A protein and the small-molecule ligand that binds it are described below.
Small molecule (SMILES): CC(=O)N[C@H]1[C@H]([C@H](O)[C@H](O)CO)O[C@@](O[C@H]2[C@@H](O)[C@@H](CO)O[C@@H](O[C@H]3[C@H](O)[C@@H](O)[C@H](O)O[C@@H]3CO)[C@@H]2O)(C(=O)O)C[C@@H]1O

Sequence of chain 42.A:
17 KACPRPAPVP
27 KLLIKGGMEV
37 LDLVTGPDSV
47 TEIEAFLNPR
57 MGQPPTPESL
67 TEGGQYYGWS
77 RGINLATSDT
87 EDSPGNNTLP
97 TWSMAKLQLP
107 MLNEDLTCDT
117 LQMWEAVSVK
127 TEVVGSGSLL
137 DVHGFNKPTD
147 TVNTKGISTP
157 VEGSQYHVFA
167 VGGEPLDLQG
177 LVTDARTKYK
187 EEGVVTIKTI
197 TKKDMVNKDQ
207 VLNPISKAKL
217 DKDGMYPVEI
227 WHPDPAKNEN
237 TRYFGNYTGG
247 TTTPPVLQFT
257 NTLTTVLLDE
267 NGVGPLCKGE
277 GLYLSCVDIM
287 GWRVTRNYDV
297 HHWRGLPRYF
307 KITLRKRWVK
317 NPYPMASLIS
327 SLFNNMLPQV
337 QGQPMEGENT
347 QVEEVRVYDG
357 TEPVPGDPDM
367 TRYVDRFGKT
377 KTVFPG

Sequence of chain 42.B:
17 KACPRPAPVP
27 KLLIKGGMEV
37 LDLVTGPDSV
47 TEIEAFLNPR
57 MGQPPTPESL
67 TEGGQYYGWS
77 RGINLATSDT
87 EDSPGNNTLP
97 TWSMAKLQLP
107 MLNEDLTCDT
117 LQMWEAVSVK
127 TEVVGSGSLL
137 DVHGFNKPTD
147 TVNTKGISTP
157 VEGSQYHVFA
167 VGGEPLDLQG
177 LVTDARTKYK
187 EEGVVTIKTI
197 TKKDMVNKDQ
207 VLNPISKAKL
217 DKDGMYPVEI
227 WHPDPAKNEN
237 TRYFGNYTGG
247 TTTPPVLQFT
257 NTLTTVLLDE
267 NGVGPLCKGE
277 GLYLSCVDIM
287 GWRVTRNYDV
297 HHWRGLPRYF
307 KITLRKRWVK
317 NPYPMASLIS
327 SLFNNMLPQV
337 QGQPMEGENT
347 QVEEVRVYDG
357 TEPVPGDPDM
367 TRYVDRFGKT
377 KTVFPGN

Binding-site contacts:
Ligand atom O4 contacts residue TYR72 of chain 42.A at 4.2 Å.
Ligand atom O4 contacts residue GLY78 of chain 42.A at 3.3 Å.
Ligand atom C6 contacts residue THR94 of chain 42.A at 3.9 Å.
Ligand atom O4 contacts residue HIS298 of chain 42.A at 2.7 Å (h-bond).
Ligand atom O1B contacts residue TYR72 of chain 42.A at 4.1 Å.
Ligand atom C11 contacts residue ASP85 of chain 42.B at 3.5 Å.
Ligand atom C5 contacts residue ASN93 of chain 42.A at 3.6 Å.
Ligand atom O1A contacts residue ARG77 of chain 42.A at 3.1 Å.
Ligand atom C3 contacts residue VAL296 of chain 42.A at 3.4 Å (hydrophobic).
Ligand atom O4 contacts residue ILE79 of chain 42.A at 3.7 Å.
Ligand atom C2 contacts residue GLY78 of chain 42.A at 4.1 Å.
Ligand atom C4 contacts residue VAL296 of chain 42.A at 4.2 Å (hydrophobic).
Ligand atom O6 contacts residue ASN93 of chain 42.A at 2.9 Å (h-bond).
Ligand atom C6 contacts residue ASN93 of chain 42.A at 3.1 Å.
Ligand atom O1B contacts residue ARG77 of chain 42.A at 3.0 Å (salt-bridge).
Ligand atom C6 contacts residue TYR72 of chain 42.A at 3.9 Å (hydrophobic).
Ligand atom C4 contacts residue GLY78 of chain 42.A at 3.6 Å.
Ligand atom C3 contacts residue GLY78 of chain 42.A at 4.2 Å.
Ligand atom C3 contacts residue ARG77 of chain 42.A at 3.8 Å.
Ligand atom O4 contacts residue THR291 of chain 42.A at 3.5 Å.
Ligand atom O8 contacts residue TYR72 of chain 42.A at 3.9 Å.
Ligand atom C4 contacts residue ARG77 of chain 42.A at 4.3 Å.
Ligand atom C1 contacts residue GLY78 of chain 42.A at 4.2 Å.
Ligand atom O1A contacts residue TYR72 of chain 42.A at 3.7 Å.
Ligand atom O10 contacts residue ASN293 of chain 42.A at 4.3 Å.
Ligand atom C5 contacts residue TYR72 of chain 42.A at 3.7 Å (hydrophobic).
Ligand atom O4 contacts residue ASN80 of chain 42.A at 4.1 Å.
Ligand atom C1 contacts residue ARG77 of chain 42.A at 3.5 Å.
Ligand atom O4 contacts residue VAL296 of chain 42.A at 3.7 Å.
Ligand atom C11 contacts residue TYR72 of chain 42.A at 3.9 Å (hydrophobic).
Ligand atom N5 contacts residue TYR72 of chain 42.A at 2.9 Å (h-bond).
Ligand atom C3 contacts residue HIS298 of chain 42.A at 4.1 Å.
Ligand atom O1A contacts residue GLY78 of chain 42.A at 3.4 Å (h-bond).
Ligand atom O8 contacts residue ARG77 of chain 42.A at 3.3 Å (salt-bridge).
Ligand atom C1 contacts residue TYR72 of chain 42.A at 4.1 Å (hydrophobic).
Ligand atom C4 contacts residue HIS298 of chain 42.A at 3.6 Å.
Ligand atom O3 contacts residue GLY78 of chain 42.A at 3.6 Å.
Ligand atom C4 contacts residue TYR72 of chain 42.A at 3.7 Å (hydrophobic).
Ligand atom C10 contacts residue TYR72 of chain 42.A at 3.8 Å (hydrophobic).
Ligand atom C3 contacts residue GLY78 of chain 42.A at 3.7 Å.